Sequence of chain 1.I:
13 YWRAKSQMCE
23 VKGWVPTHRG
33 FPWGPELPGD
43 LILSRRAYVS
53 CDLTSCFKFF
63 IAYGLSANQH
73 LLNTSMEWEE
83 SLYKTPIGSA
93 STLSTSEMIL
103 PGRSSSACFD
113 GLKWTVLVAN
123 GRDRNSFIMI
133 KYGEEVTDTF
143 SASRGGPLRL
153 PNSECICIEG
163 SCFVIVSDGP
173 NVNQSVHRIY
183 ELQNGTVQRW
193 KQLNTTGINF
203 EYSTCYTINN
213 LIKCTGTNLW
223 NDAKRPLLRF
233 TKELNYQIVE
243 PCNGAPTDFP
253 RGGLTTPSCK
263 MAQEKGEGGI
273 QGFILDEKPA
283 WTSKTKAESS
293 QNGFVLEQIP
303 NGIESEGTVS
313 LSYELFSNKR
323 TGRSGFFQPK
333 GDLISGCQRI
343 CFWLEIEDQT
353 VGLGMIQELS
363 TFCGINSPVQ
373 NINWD

The protein below binds the small molecule below.
Small molecule (SMILES): CC(=O)N[C@H]1CO[C@H](CO[C@@H]2O[C@@H](C)[C@@H](O)[C@@H](O)[C@@H]2O)[C@@H](O)[C@@H]1O

Binding-site contacts:
Ligand atom C6 contacts residue THR198 of chain 1.I at 4.2 Å.
Ligand atom O6 contacts residue ASN196 of chain 1.I at 4.3 Å.
Ligand atom C1 contacts residue THR198 of chain 1.I at 3.2 Å.
Ligand atom C5 contacts residue THR198 of chain 1.I at 4.4 Å.
Ligand atom C2 contacts residue ASN196 of chain 1.I at 2.4 Å.
Ligand atom C4 contacts residue ASN196 of chain 1.I at 4.0 Å.
Ligand atom O7 contacts residue ASN196 of chain 1.I at 4.3 Å.
Ligand atom C3 contacts residue ASN196 of chain 1.I at 3.7 Å.
Ligand atom O3 contacts residue ILE240 of chain 1.I at 3.9 Å.
Ligand atom C6 contacts residue THR198 of chain 1.I at 4.0 Å.
Ligand atom N2 contacts residue ASN196 of chain 1.I at 3.1 Å (h-bond).
Ligand atom C5 contacts residue ASN196 of chain 1.I at 3.6 Å.
Ligand atom O5 contacts residue THR198 of chain 1.I at 4.4 Å.
Ligand atom C1 contacts residue ASN196 of chain 1.I at 1.4 Å.
Ligand atom C7 contacts residue ASN196 of chain 1.I at 3.9 Å.
Ligand atom O5 contacts residue THR198 of chain 1.I at 2.9 Å (h-bond).
Ligand atom C5 contacts residue THR198 of chain 1.I at 3.6 Å.
Ligand atom C6 contacts residue ILE240 of chain 1.I at 4.2 Å (hydrophobic).
Ligand atom O4 contacts residue ILE240 of chain 1.I at 3.1 Å (h-bond).
Ligand atom C4 contacts residue ILE240 of chain 1.I at 4.0 Å (hydrophobic).
Ligand atom O5 contacts residue ASN196 of chain 1.I at 2.4 Å (h-bond).
Ligand atom C6 contacts residue ILE200 of chain 1.I at 3.8 Å (hydrophobic).